Binding-site contacts:
Ligand atom C2 contacts residue SER141 of chain 1.A at 3.3 Å.
Ligand atom C5' contacts residue 4DV1 of chain 1.B at 4.4 Å.
Ligand atom O2 contacts residue SER141 of chain 1.A at 2.6 Å (h-bond).
Ligand atom C1' contacts residue PG41 of chain 1.G at 3.7 Å.
Ligand atom O1 contacts residue SER141 of chain 1.A at 3.4 Å.
Ligand atom O5 contacts residue LEU144 of chain 1.A at 4.0 Å.
Ligand atom O6 contacts residue LEU144 of chain 1.A at 3.9 Å.
Ligand atom C6' contacts residue ALA140 of chain 1.A at 3.9 Å (hydrophobic).
Ligand atom C3 contacts residue GLN145 of chain 1.A at 4.2 Å.
Ligand atom O2 contacts residue PG41 of chain 1.G at 3.1 Å (h-bond).
Ligand atom C4 contacts residue TRP148 of chain 1.A at 4.4 Å (hydrophobic).
Ligand atom C2' contacts residue LEU137 of chain 1.A at 4.5 Å (hydrophobic).
Ligand atom C1' contacts residue SER141 of chain 1.A at 4.2 Å.
Ligand atom C2 contacts residue GLN145 of chain 1.A at 3.8 Å.
Ligand atom C3 contacts residue PG41 of chain 1.G at 4.2 Å.
Ligand atom C2' contacts residue ALA140 of chain 1.A at 4.3 Å (hydrophobic).
Ligand atom C2 contacts residue PG41 of chain 1.G at 4.2 Å.
Ligand atom O6 contacts residue TRP148 of chain 1.A at 2.8 Å (h-bond).
Ligand atom C4' contacts residue LEU137 of chain 1.A at 4.0 Å (hydrophobic).
Ligand atom O2 contacts residue GLN145 of chain 1.A at 3.5 Å (h-bond).
Ligand atom C6' contacts residue 4DV1 of chain 1.B at 3.9 Å.
Ligand atom O1 contacts residue PG41 of chain 1.G at 3.7 Å.
Ligand atom C2' contacts residue SER141 of chain 1.A at 3.9 Å.
Ligand atom C1 contacts residue SER141 of chain 1.A at 4.0 Å.
Ligand atom C6 contacts residue TRP148 of chain 1.A at 3.9 Å (hydrophobic).
Ligand atom C4' contacts residue ALA140 of chain 1.A at 3.9 Å (hydrophobic).
Ligand atom O1 contacts residue LEU144 of chain 1.A at 4.3 Å.
Ligand atom C5' contacts residue LEU137 of chain 1.A at 4.3 Å (hydrophobic).
Ligand atom C2' contacts residue PG41 of chain 1.G at 4.2 Å.
Ligand atom O2 contacts residue HIS104 of chain 1.A at 4.4 Å.
Ligand atom O3 contacts residue GLN145 of chain 1.A at 3.3 Å.
Ligand atom C2' contacts residue LEU144 of chain 1.A at 4.3 Å (hydrophobic).
Ligand atom C1 contacts residue PG41 of chain 1.G at 4.1 Å.

Sequence of chain 1.A:
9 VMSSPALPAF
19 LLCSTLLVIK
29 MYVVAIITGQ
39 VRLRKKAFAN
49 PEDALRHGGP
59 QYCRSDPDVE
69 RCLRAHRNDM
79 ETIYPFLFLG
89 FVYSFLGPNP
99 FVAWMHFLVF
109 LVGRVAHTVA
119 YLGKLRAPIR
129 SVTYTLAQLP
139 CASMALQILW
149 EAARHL

This protein binds this small molecule.
Small molecule (SMILES): CCCCCCO[C@@H]1O[C@H](CO)[C@@H](O)[C@H](O)[C@H]1O